Sequence of chain 1.A:
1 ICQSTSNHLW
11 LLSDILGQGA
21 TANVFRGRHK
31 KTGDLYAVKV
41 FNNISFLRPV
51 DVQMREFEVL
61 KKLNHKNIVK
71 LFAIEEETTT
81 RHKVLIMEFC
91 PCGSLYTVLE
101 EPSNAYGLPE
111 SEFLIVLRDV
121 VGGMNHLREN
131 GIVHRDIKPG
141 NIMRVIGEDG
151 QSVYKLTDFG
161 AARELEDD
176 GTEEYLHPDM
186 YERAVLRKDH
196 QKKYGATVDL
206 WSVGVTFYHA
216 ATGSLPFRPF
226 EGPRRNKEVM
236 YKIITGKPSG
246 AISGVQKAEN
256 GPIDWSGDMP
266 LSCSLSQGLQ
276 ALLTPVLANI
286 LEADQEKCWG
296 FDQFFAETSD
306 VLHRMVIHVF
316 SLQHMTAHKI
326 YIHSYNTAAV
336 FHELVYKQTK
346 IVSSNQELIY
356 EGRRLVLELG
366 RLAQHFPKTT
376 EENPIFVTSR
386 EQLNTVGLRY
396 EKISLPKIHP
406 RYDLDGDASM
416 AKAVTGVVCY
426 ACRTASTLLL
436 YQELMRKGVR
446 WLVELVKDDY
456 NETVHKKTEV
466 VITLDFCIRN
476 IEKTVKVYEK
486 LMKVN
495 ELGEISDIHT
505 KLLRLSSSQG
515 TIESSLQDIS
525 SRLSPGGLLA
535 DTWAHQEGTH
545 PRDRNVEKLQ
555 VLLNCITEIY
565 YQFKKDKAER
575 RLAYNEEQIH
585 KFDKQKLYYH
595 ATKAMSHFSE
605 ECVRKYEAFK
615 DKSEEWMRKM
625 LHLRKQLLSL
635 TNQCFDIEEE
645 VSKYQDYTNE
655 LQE

The small molecule below binds the protein below.
Small molecule (SMILES): O=C(NCCCNc1nc(Nc2cccc(NC(=O)N3CCCC3)c2)ncc1I)c1cccs1

Binding-site contacts:
Ligand atom C30 contacts residue GLU88 of chain 1.A at 3.4 Å.
Ligand atom N06 contacts residue LEU16 of chain 1.A at 3.1 Å (h-bond).
Ligand atom N08 contacts residue CYS90 of chain 1.A at 2.6 Å (h-bond).
Ligand atom C25 contacts residue GLY93 of chain 1.A at 3.7 Å.
Ligand atom C30 contacts residue ALA37 of chain 1.A at 3.6 Å (hydrophobic).
Ligand atom C34 contacts residue ALA22 of chain 1.A at 3.7 Å (hydrophobic).
Ligand atom C24 contacts residue GLY93 of chain 1.A at 3.7 Å.
Ligand atom S02 contacts residue LYS39 of chain 1.A at 3.6 Å.
Ligand atom C14 contacts residue LEU16 of chain 1.A at 3.7 Å (hydrophobic).
Ligand atom N07 contacts residue VAL24 of chain 1.A at 3.3 Å.
Ligand atom C15 contacts residue TYR96 of chain 1.A at 3.8 Å (hydrophobic).
Ligand atom C15 contacts residue SER94 of chain 1.A at 3.2 Å.
Ligand atom O03 contacts residue THR97 of chain 1.A at 2.8 Å (h-bond).
Ligand atom C25 contacts residue PRO91 of chain 1.A at 3.6 Å (hydrophobic).
Ligand atom C32 contacts residue VAL24 of chain 1.A at 3.7 Å (hydrophobic).
Ligand atom O03 contacts residue SER94 of chain 1.A at 3.1 Å (h-bond).
Ligand atom C25 contacts residue CYS90 of chain 1.A at 3.2 Å (hydrophobic).
Ligand atom C33 contacts residue GLN18 of chain 1.A at 3.8 Å.
Ligand atom C19 contacts residue MET143 of chain 1.A at 3.5 Å (hydrophobic).
Ligand atom O04 contacts residue THR157 of chain 1.A at 3.6 Å.
Ligand atom N11 contacts residue MET143 of chain 1.A at 3.7 Å.
Ligand atom C22 contacts residue CYS90 of chain 1.A at 3.2 Å (hydrophobic).
Ligand atom C23 contacts residue GLY140 of chain 1.A at 3.8 Å.
Ligand atom N08 contacts residue PHE89 of chain 1.A at 3.5 Å.
Ligand atom C21 contacts residue GLY17 of chain 1.A at 3.7 Å.
Ligand atom C30 contacts residue CYS90 of chain 1.A at 3.7 Å (hydrophobic).
Ligand atom N08 contacts residue MET143 of chain 1.A at 3.8 Å.
Ligand atom C31 contacts residue VAL24 of chain 1.A at 3.7 Å (hydrophobic).
Ligand atom C26 contacts residue VAL24 of chain 1.A at 3.8 Å (hydrophobic).
Ligand atom C27 contacts residue CYS90 of chain 1.A at 3.6 Å (hydrophobic).
Ligand atom C16 contacts residue THR97 of chain 1.A at 3.7 Å.
Ligand atom N11 contacts residue CYS90 of chain 1.A at 3.0 Å (h-bond).
Ligand atom O04 contacts residue LYS39 of chain 1.A at 3.0 Å (salt-bridge).
Ligand atom C33 contacts residue GLY19 of chain 1.A at 3.6 Å.
Ligand atom C27 contacts residue MET143 of chain 1.A at 3.4 Å (hydrophobic).
Ligand atom I01 contacts residue LYS39 of chain 1.A at 3.6 Å.
Ligand atom S02 contacts residue ASP158 of chain 1.A at 3.4 Å (salt-bridge).
Ligand atom C23 contacts residue MET143 of chain 1.A at 3.8 Å (hydrophobic).
Ligand atom I01 contacts residue MET87 of chain 1.A at 3.6 Å.
Ligand atom N10 contacts residue MET143 of chain 1.A at 3.6 Å.